Sequence of chain 16.B:
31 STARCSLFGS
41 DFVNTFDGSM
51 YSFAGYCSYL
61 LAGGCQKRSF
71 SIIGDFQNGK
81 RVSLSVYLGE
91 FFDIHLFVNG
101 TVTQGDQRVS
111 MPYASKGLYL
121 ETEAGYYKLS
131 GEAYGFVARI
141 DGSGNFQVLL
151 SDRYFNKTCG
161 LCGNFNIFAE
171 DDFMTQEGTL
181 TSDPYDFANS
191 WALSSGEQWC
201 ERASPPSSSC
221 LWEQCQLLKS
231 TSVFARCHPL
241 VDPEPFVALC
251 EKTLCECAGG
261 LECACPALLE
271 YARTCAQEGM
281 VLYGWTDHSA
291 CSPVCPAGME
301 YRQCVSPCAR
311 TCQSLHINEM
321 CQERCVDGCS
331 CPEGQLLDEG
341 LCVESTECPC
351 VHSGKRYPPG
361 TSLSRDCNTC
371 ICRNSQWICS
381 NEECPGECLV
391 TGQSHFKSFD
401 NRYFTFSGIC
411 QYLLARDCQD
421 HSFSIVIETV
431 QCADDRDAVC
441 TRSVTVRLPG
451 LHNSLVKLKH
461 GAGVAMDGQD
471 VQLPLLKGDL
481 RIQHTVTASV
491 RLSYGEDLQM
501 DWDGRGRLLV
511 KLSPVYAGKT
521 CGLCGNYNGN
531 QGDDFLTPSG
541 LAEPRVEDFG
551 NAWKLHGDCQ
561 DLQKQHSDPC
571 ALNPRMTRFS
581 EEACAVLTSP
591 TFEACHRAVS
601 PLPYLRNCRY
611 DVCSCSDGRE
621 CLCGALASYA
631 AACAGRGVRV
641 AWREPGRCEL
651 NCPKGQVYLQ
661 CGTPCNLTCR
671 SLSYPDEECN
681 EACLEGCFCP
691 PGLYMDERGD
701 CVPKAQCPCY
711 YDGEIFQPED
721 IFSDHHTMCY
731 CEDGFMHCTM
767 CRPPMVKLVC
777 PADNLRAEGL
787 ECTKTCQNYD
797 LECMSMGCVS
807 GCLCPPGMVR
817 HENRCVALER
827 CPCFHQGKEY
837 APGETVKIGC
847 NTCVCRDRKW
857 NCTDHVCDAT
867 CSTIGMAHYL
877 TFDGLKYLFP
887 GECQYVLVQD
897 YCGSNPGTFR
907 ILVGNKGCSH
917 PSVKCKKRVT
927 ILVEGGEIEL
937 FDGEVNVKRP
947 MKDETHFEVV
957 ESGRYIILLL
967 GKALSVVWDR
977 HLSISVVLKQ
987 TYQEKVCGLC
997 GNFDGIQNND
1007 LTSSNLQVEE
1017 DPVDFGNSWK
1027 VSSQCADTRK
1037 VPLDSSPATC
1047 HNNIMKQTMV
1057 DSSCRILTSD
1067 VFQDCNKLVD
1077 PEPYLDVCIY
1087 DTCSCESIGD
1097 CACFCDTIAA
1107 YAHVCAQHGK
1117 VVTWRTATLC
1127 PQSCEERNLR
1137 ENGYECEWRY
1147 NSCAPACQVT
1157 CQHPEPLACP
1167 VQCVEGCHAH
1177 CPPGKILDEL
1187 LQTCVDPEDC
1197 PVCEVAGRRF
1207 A

Binding-site contacts:
Ligand atom C2 contacts residue ASN857 of chain 16.B at 2.5 Å.
Ligand atom C3 contacts residue ASN857 of chain 16.B at 3.8 Å.
Ligand atom C7 contacts residue ASN857 of chain 16.B at 3.2 Å.
Ligand atom C4 contacts residue ASN857 of chain 16.B at 4.2 Å.
Ligand atom C1 contacts residue ASN857 of chain 16.B at 1.4 Å.
Ligand atom C5 contacts residue ASN857 of chain 16.B at 3.7 Å.
Ligand atom O5 contacts residue ASN857 of chain 16.B at 2.4 Å (h-bond).
Ligand atom O7 contacts residue ASN857 of chain 16.B at 3.1 Å (h-bond).
Ligand atom N2 contacts residue ASN857 of chain 16.B at 2.9 Å (h-bond).
Ligand atom C8 contacts residue ASN857 of chain 16.B at 4.2 Å.

This protein binds this small molecule.
Small molecule (SMILES): CC(=O)N[C@@H]1[C@@H](O)[C@H](O)[C@@H](CO)O[C@H]1O